Binding-site contacts:
Ligand atom C5 contacts residue TYR70 of chain 1.I at 3.4 Å (hydrophobic).
Ligand atom O2' contacts residue TYR70 of chain 1.I at 3.0 Å (h-bond).
Ligand atom O2' contacts residue ILE79 of chain 1.I at 2.9 Å (h-bond).
Ligand atom O2' contacts residue ASP180 of chain 1.F at 3.2 Å (salt-bridge).
Ligand atom O2' contacts residue ALA132 of chain 1.F at 3.6 Å.
Ligand atom O2 contacts residue VAL86 of chain 1.F at 3.6 Å.
Ligand atom O4' contacts residue ARG114 of chain 1.I at 3.3 Å (salt-bridge).
Ligand atom OP2 contacts residue ARG107 of chain 1.I at 2.4 Å (salt-bridge).
Ligand atom OP2 contacts residue ARG97 of chain 1.F at 2.9 Å (salt-bridge).
Ligand atom C6 contacts residue TYR70 of chain 1.I at 3.2 Å (hydrophobic).
Ligand atom N3 contacts residue TYR70 of chain 1.I at 3.2 Å.
Ligand atom C4 contacts residue TYR70 of chain 1.I at 3.3 Å (hydrophobic).
Ligand atom O2 contacts residue ARG114 of chain 1.I at 3.7 Å.
Ligand atom N4 contacts residue TYR70 of chain 1.I at 3.5 Å.
Ligand atom O2' contacts residue ARG114 of chain 1.I at 3.4 Å.
Ligand atom C5' contacts residue ASP180 of chain 1.F at 3.6 Å.
Ligand atom C1' contacts residue ARG114 of chain 1.I at 3.6 Å.
Ligand atom OP1 contacts residue ARG137 of chain 1.F at 3.7 Å.
Ligand atom C5 contacts residue ARG97 of chain 1.F at 3.7 Å.
Ligand atom O2' contacts residue ASN181 of chain 1.F at 3.5 Å (h-bond).
Ligand atom C1' contacts residue ILE80 of chain 1.I at 3.8 Å (hydrophobic).
Ligand atom C5' contacts residue ASP110 of chain 1.I at 3.8 Å.
Ligand atom O3' contacts residue ASP133 of chain 1.F at 2.4 Å (salt-bridge).
Ligand atom O3' contacts residue SER136 of chain 1.F at 2.8 Å (h-bond).
Ligand atom O4' contacts residue ILE80 of chain 1.I at 3.7 Å.
Ligand atom O3' contacts residue ASP180 of chain 1.F at 3.8 Å.
Ligand atom C4' contacts residue ASP133 of chain 1.F at 3.7 Å.
Ligand atom OP1 contacts residue ARG96 of chain 1.F at 3.5 Å (salt-bridge).
Ligand atom C2' contacts residue TYR70 of chain 1.I at 3.7 Å (hydrophobic).
Ligand atom O2' contacts residue ASP133 of chain 1.F at 3.4 Å (salt-bridge).
Ligand atom C2 contacts residue TYR70 of chain 1.I at 3.3 Å (hydrophobic).
Ligand atom C4' contacts residue ARG114 of chain 1.I at 3.7 Å.
Ligand atom N1 contacts residue TYR70 of chain 1.I at 3.4 Å.
Ligand atom O2 contacts residue TYR70 of chain 1.I at 3.1 Å.
Ligand atom O2' contacts residue ILE80 of chain 1.I at 3.5 Å.
Ligand atom C3' contacts residue ASP133 of chain 1.F at 3.5 Å.
Ligand atom OP2 contacts residue ARG137 of chain 1.F at 3.0 Å (salt-bridge).
Ligand atom O5' contacts residue ARG97 of chain 1.F at 3.8 Å.
Ligand atom OP1 contacts residue ARG107 of chain 1.I at 3.0 Å (salt-bridge).
Ligand atom P contacts residue ARG107 of chain 1.I at 3.0 Å.

A small-molecule ligand and the protein it binds are described below.
Small molecule (SMILES): Nc1ccn([C@@H]2O[C@H](CO[P](=O)(O)O[C@H]3[C@@H](O)[C@H](n4ccc(N)nc4=O)O[C@@H]3CO[P](=O)(O)O[C@H]3[C@@H](O)[C@H](n4ccc(N)nc4=O)O[C@@H]3CO[P](=O)(O)O[C@H]3[C@@H](O)[C@H](n4ccc(N)nc4=O)O[C@@H]3CO[P](=O)(O)O[C@H]3[C@@H](O)[C@H](n4ccc(=O)[nH]c4=O)O[C@@H]3CO)[C@@H](O)[C@H]2O)c(=O)n1

Sequence of chain 1.F:
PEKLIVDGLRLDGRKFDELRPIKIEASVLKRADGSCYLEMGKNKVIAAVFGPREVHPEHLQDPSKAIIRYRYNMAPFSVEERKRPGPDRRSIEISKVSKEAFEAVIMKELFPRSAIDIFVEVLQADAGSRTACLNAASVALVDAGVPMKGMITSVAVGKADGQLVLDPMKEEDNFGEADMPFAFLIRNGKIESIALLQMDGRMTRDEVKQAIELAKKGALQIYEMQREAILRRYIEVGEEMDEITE

Sequence of chain 1.I:
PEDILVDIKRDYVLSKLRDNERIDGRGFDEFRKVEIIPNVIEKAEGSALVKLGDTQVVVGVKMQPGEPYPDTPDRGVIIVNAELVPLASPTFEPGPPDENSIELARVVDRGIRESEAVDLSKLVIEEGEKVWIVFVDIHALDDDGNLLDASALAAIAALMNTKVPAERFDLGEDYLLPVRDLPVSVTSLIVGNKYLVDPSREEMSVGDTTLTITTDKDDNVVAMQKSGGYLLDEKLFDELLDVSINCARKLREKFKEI